The protein below binds the small molecule below.
Small molecule (SMILES): Nc1ncnc2c1ncn2[C@H]1C[C@H](O)[C@@H](COP(=O)(O)O)O1

Binding-site contacts:
Ligand atom C8 contacts residue HIS630 of chain 1.K at 3.4 Å.
Ligand atom C5 contacts residue PRO631 of chain 1.K at 4.4 Å (hydrophobic).
Ligand atom O4' contacts residue HIS630 of chain 1.K at 4.4 Å.
Ligand atom N1 contacts residue ILE622 of chain 1.K at 4.4 Å.
Ligand atom C6 contacts residue VAL418 of chain 1.K at 3.8 Å (hydrophobic).
Ligand atom C6 contacts residue SER632 of chain 1.K at 4.3 Å.
Ligand atom N1 contacts residue PRO631 of chain 1.K at 4.2 Å.
Ligand atom O5' contacts residue PRO631 of chain 1.K at 4.1 Å.
Ligand atom C1' contacts residue HIS630 of chain 1.K at 4.0 Å.
Ligand atom O4' contacts residue PRO631 of chain 1.K at 3.8 Å.
Ligand atom N6 contacts residue VAL418 of chain 1.K at 3.6 Å.
Ligand atom C8 contacts residue PRO419 of chain 1.K at 4.3 Å (hydrophobic).
Ligand atom N6 contacts residue PRO633 of chain 1.K at 4.2 Å.
Ligand atom N3 contacts residue PRO419 of chain 1.K at 4.3 Å.
Ligand atom N9 contacts residue PRO419 of chain 1.K at 4.2 Å.
Ligand atom N1 contacts residue VAL418 of chain 1.K at 3.8 Å.
Ligand atom N6 contacts residue SER632 of chain 1.K at 3.9 Å.
Ligand atom C2' contacts residue PRO419 of chain 1.K at 4.0 Å (hydrophobic).
Ligand atom N1 contacts residue GLY639 of chain 1.K at 2.9 Å (h-bond).
Ligand atom N7 contacts residue PRO419 of chain 1.K at 4.4 Å.
Ligand atom N7 contacts residue SER632 of chain 1.K at 3.8 Å.
Ligand atom O5' contacts residue PHE629 of chain 1.K at 4.2 Å.
Ligand atom N6 contacts residue GLY639 of chain 1.K at 2.8 Å (h-bond).
Ligand atom C4 contacts residue PRO419 of chain 1.K at 4.2 Å (hydrophobic).
Ligand atom C6 contacts residue GLY639 of chain 1.K at 3.7 Å.
Ligand atom C2 contacts residue GLY639 of chain 1.K at 3.7 Å.
Ligand atom N6 contacts residue GLY637 of chain 1.K at 4.1 Å.
Ligand atom C5 contacts residue PRO419 of chain 1.K at 4.2 Å (hydrophobic).
Ligand atom C2 contacts residue PRO419 of chain 1.K at 4.4 Å (hydrophobic).
Ligand atom C6 contacts residue PRO419 of chain 1.K at 4.4 Å (hydrophobic).
Ligand atom O2P contacts residue PRO631 of chain 1.K at 3.8 Å.
Ligand atom N6 contacts residue PHE638 of chain 1.K at 3.8 Å.
Ligand atom O2P contacts residue HIS628 of chain 1.K at 4.3 Å.
Ligand atom C5 contacts residue SER632 of chain 1.K at 4.3 Å.
Ligand atom N9 contacts residue HIS630 of chain 1.K at 4.2 Å.
Ligand atom C6 contacts residue PRO631 of chain 1.K at 4.0 Å (hydrophobic).
Ligand atom N7 contacts residue HIS630 of chain 1.K at 4.1 Å.
Ligand atom N6 contacts residue PRO631 of chain 1.K at 3.9 Å.
Ligand atom O2P contacts residue PHE629 of chain 1.K at 4.0 Å.
Ligand atom N7 contacts residue ASP609 of chain 1.K at 4.4 Å.

Sequence of chain 1.K:
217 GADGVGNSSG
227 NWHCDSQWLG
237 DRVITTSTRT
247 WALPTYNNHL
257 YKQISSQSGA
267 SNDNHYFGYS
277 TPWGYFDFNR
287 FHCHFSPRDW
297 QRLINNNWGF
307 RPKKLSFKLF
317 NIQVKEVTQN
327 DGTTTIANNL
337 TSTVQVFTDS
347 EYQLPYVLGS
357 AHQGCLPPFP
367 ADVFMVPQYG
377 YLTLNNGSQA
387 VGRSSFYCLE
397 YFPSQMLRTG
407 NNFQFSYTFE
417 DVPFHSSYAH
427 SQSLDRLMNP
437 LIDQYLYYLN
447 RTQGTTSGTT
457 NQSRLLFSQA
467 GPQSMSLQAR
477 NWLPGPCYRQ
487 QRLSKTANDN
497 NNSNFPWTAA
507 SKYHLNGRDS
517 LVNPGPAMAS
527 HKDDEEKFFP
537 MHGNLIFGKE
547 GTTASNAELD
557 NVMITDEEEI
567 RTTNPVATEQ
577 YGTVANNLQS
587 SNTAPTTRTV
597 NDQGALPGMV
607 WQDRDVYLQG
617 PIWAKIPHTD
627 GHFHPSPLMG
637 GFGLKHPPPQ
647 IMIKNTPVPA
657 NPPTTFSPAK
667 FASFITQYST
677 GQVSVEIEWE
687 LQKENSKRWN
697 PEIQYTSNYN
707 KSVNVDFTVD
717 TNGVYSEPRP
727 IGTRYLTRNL